Sequence of chain 1.A:
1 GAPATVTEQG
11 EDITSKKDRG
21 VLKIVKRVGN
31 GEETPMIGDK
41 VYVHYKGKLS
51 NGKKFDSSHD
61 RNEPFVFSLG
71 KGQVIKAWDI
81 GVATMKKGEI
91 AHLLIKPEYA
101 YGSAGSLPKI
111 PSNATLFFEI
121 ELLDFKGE

Binding-site contacts:
Ligand atom OAJ contacts residue TYR45 of chain 1.A at 3.5 Å.
Ligand atom CLAA contacts residue SER106 of chain 1.A at 2.6 Å.
Ligand atom CAC contacts residue TYR101 of chain 1.A at 3.1 Å (hydrophobic).
Ligand atom CAF contacts residue ASP56 of chain 1.A at 3.3 Å.
Ligand atom SAI contacts residue PHE55 of chain 1.A at 3.9 Å.
Ligand atom CAO contacts residue VAL74 of chain 1.A at 3.9 Å (hydrophobic).
Ligand atom CAN contacts residue TYR45 of chain 1.A at 3.4 Å (hydrophobic).
Ligand atom CBD contacts residue TYR45 of chain 1.A at 3.9 Å (hydrophobic).
Ligand atom NAW contacts residue TYR101 of chain 1.A at 3.0 Å (h-bond).
Ligand atom SAI contacts residue PHE118 of chain 1.A at 3.9 Å.
Ligand atom O contacts residue TYR101 of chain 1.A at 3.5 Å (h-bond).
Ligand atom CBB contacts residue TYR101 of chain 1.A at 3.9 Å (hydrophobic).
Ligand atom C contacts residue TYR101 of chain 1.A at 3.1 Å (hydrophobic).
Ligand atom CAN contacts residue TRP78 of chain 1.A at 3.8 Å (hydrophobic).
Ligand atom SAI contacts residue TYR101 of chain 1.A at 3.6 Å.
Ligand atom OAJ contacts residue PHE55 of chain 1.A at 3.5 Å.
Ligand atom CA contacts residue TYR101 of chain 1.A at 3.3 Å (hydrophobic).
Ligand atom CAX contacts residue TYR101 of chain 1.A at 3.7 Å (hydrophobic).
Ligand atom CB contacts residue TRP78 of chain 1.A at 3.5 Å (hydrophobic).
Ligand atom CAE contacts residue ASP56 of chain 1.A at 2.7 Å.
Ligand atom CLAG contacts residue ASP56 of chain 1.A at 3.3 Å.
Ligand atom CAO contacts residue PHE65 of chain 1.A at 3.7 Å (hydrophobic).
Ligand atom CAU contacts residue GLN73 of chain 1.A at 3.5 Å.
Ligand atom CAE contacts residue PHE55 of chain 1.A at 3.9 Å (hydrophobic).
Ligand atom CBC contacts residue PHE65 of chain 1.A at 3.9 Å (hydrophobic).
Ligand atom OAJ contacts residue PHE118 of chain 1.A at 3.3 Å.
Ligand atom O contacts residue ILE75 of chain 1.A at 2.7 Å (h-bond).
Ligand atom CAD contacts residue TYR101 of chain 1.A at 3.8 Å (hydrophobic).
Ligand atom CBE contacts residue PHE65 of chain 1.A at 3.4 Å (hydrophobic).
Ligand atom CAV contacts residue TYR101 of chain 1.A at 3.9 Å (hydrophobic).
Ligand atom CLAG contacts residue PHE55 of chain 1.A at 3.4 Å.
Ligand atom CAC contacts residue ILE110 of chain 1.A at 4.0 Å (hydrophobic).
Ligand atom CAM contacts residue TYR45 of chain 1.A at 3.6 Å (hydrophobic).
Ligand atom C contacts residue ILE75 of chain 1.A at 3.9 Å (hydrophobic).
Ligand atom O contacts residue VAL74 of chain 1.A at 3.0 Å.
Ligand atom CAO contacts residue TRP78 of chain 1.A at 3.6 Å (hydrophobic).
Ligand atom NAT contacts residue TYR101 of chain 1.A at 3.4 Å (h-bond).
Ligand atom OAJ contacts residue ASP56 of chain 1.A at 3.3 Å (salt-bridge).
Ligand atom N contacts residue TYR101 of chain 1.A at 3.5 Å (h-bond).
Ligand atom CAD contacts residue ASP56 of chain 1.A at 3.7 Å.

The small molecule below binds the protein below.
Small molecule (SMILES): C=C[C@H]1CN(Cc2ccccn2)C(=O)[C@@H]2CCC[C@H]1N2[S@](=O)c1cc(Cl)cc(Cl)c1